Binding-site contacts:
Ligand atom O2' contacts residue PHE45 of chain 1.A at 3.7 Å.
Ligand atom C4 contacts residue ILE43 of chain 1.A at 4.0 Å (hydrophobic).
Ligand atom C5 contacts residue ALA226 of chain 1.A at 3.8 Å (hydrophobic).
Ligand atom O1' contacts residue ASN47 of chain 1.A at 2.5 Å (h-bond).
Ligand atom C1' contacts residue ALA226 of chain 1.A at 4.2 Å (hydrophobic).
Ligand atom C5 contacts residue ASN84 of chain 1.A at 3.5 Å.
Ligand atom O3 contacts residue SER86 of chain 1.A at 3.5 Å.
Ligand atom C3 contacts residue SER86 of chain 1.A at 4.0 Å.
Ligand atom C3 contacts residue PHE45 of chain 1.A at 4.3 Å (hydrophobic).
Ligand atom C6 contacts residue ILE43 of chain 1.A at 4.3 Å (hydrophobic).
Ligand atom C6 contacts residue ASN84 of chain 1.A at 3.8 Å.
Ligand atom C4 contacts residue ALA226 of chain 1.A at 4.2 Å (hydrophobic).
Ligand atom O3 contacts residue PHE225 of chain 1.A at 4.2 Å.
Ligand atom C3 contacts residue ALA226 of chain 1.A at 4.3 Å (hydrophobic).
Ligand atom C1 contacts residue PHE45 of chain 1.A at 3.5 Å (hydrophobic).
Ligand atom C2 contacts residue ALA226 of chain 1.A at 4.1 Å (hydrophobic).
Ligand atom C6 contacts residue ALA226 of chain 1.A at 3.5 Å (hydrophobic).
Ligand atom C4 contacts residue SER86 of chain 1.A at 3.4 Å.
Ligand atom C2 contacts residue ACT1 of chain 1.C at 4.0 Å.
Ligand atom C1' contacts residue ASN47 of chain 1.A at 3.3 Å.
Ligand atom O2' contacts residue ACT1 of chain 1.C at 3.2 Å.
Ligand atom O1' contacts residue VAL105 of chain 1.A at 3.7 Å.
Ligand atom C5 contacts residue ILE43 of chain 1.A at 3.5 Å (hydrophobic).
Ligand atom C3 contacts residue PHE225 of chain 1.A at 4.2 Å (hydrophobic).
Ligand atom C1' contacts residue VAL105 of chain 1.A at 4.1 Å (hydrophobic).
Ligand atom C6 contacts residue PHE45 of chain 1.A at 3.9 Å (hydrophobic).
Ligand atom C4 contacts residue MET136 of chain 1.A at 4.3 Å (hydrophobic).
Ligand atom O2' contacts residue ASN47 of chain 1.A at 2.9 Å (h-bond).
Ligand atom C1 contacts residue ALA226 of chain 1.A at 3.7 Å (hydrophobic).
Ligand atom O1' contacts residue VAL48 of chain 1.A at 3.5 Å.
Ligand atom O2' contacts residue VAL105 of chain 1.A at 3.9 Å.
Ligand atom O3 contacts residue MET136 of chain 1.A at 3.3 Å.
Ligand atom C5 contacts residue SER86 of chain 1.A at 4.0 Å.
Ligand atom C4 contacts residue VAL85 of chain 1.A at 3.8 Å (hydrophobic).
Ligand atom C2 contacts residue PHE225 of chain 1.A at 4.4 Å (hydrophobic).
Ligand atom C1' contacts residue PHE45 of chain 1.A at 3.4 Å (hydrophobic).
Ligand atom C5 contacts residue VAL85 of chain 1.A at 3.9 Å (hydrophobic).
Ligand atom O1' contacts residue PHE45 of chain 1.A at 3.7 Å.
Ligand atom C3 contacts residue MET136 of chain 1.A at 4.2 Å (hydrophobic).
Ligand atom C2 contacts residue PHE45 of chain 1.A at 3.9 Å (hydrophobic).

This protein binds this small molecule.
Small molecule (SMILES): O=C(O)c1cccc(O)c1

Sequence of chain 1.A:
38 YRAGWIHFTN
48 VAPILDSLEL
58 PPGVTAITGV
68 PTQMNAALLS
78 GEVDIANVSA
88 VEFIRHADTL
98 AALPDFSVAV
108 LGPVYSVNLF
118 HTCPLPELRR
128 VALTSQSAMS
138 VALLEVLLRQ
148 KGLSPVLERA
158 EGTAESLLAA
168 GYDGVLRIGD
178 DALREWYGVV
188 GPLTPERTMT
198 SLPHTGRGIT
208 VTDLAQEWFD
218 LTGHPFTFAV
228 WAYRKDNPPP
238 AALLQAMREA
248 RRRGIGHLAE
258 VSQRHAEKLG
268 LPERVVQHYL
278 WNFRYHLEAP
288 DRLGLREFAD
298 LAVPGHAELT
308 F